Sequence of chain 1.A:
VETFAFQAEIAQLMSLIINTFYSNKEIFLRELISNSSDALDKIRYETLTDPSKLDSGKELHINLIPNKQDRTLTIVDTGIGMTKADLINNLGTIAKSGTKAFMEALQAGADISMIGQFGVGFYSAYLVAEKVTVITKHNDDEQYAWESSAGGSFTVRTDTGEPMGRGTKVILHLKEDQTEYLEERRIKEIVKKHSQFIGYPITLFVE

The protein below binds the small molecule below.
Small molecule (SMILES): CCNC(=O)c1n[nH]c(-c2cc(Cl)c(O)cc2O)c1-c1ccc(OC)cc1

Binding-site contacts:
Ligand atom N5 contacts residue ALA39 of chain 1.A at 3.7 Å.
Ligand atom C26 contacts residue ILE80 of chain 1.A at 3.4 Å (hydrophobic).
Ligand atom O23 contacts residue SER36 of chain 1.A at 3.7 Å.
Ligand atom O9 contacts residue LYS42 of chain 1.A at 3.6 Å.
Ligand atom C20 contacts residue LEU91 of chain 1.A at 3.4 Å (hydrophobic).
Ligand atom O23 contacts residue THR168 of chain 1.A at 3.6 Å.
Ligand atom O24 contacts residue VAL170 of chain 1.A at 3.3 Å.
Ligand atom C26 contacts residue GLY81 of chain 1.A at 3.5 Å.
Ligand atom N10 contacts residue GLY81 of chain 1.A at 2.8 Å (h-bond).
Ligand atom C4 contacts residue ALA39 of chain 1.A at 3.8 Å (hydrophobic).
Ligand atom O24 contacts residue LEU32 of chain 1.A at 3.6 Å.
Ligand atom C11 contacts residue MET82 of chain 1.A at 3.8 Å (hydrophobic).
Ligand atom O21 contacts residue THR93 of chain 1.A at 3.8 Å.
Ligand atom C15 contacts residue ASP77 of chain 1.A at 3.4 Å.
Ligand atom O23 contacts residue ALA39 of chain 1.A at 3.4 Å.
Ligand atom C2 contacts residue MET82 of chain 1.A at 3.8 Å (hydrophobic).
Ligand atom C27 contacts residue ASP86 of chain 1.A at 3.2 Å.
Ligand atom C22 contacts residue ASN35 of chain 1.A at 3.5 Å.
Ligand atom O23 contacts residue ASP77 of chain 1.A at 2.5 Å (salt-bridge).
Ligand atom C19 contacts residue GLY92 of chain 1.A at 3.5 Å.
Ligand atom C8 contacts residue ILE80 of chain 1.A at 3.8 Å (hydrophobic).
Ligand atom N1 contacts residue ALA39 of chain 1.A at 3.7 Å.
Ligand atom C16 contacts residue ASN35 of chain 1.A at 3.6 Å.
Ligand atom C15 contacts residue THR168 of chain 1.A at 3.8 Å.
Ligand atom CL25 contacts residue PHE122 of chain 1.A at 3.2 Å.
Ligand atom N5 contacts residue THR168 of chain 1.A at 3.0 Å (h-bond).
Ligand atom N10 contacts residue ILE80 of chain 1.A at 3.3 Å.
Ligand atom C19 contacts residue LEU91 of chain 1.A at 3.4 Å (hydrophobic).
Ligand atom C2 contacts residue ALA39 of chain 1.A at 3.8 Å (hydrophobic).
Ligand atom N10 contacts residue MET82 of chain 1.A at 3.7 Å.
Ligand atom C17 contacts residue ASN35 of chain 1.A at 3.7 Å.
Ligand atom N5 contacts residue MET82 of chain 1.A at 3.7 Å.
Ligand atom C13 contacts residue ASN35 of chain 1.A at 3.5 Å.
Ligand atom N1 contacts residue MET82 of chain 1.A at 3.5 Å.
Ligand atom CL25 contacts residue ASN35 of chain 1.A at 3.4 Å.
Ligand atom C14 contacts residue SER36 of chain 1.A at 3.7 Å.
Ligand atom C12 contacts residue ASN35 of chain 1.A at 3.8 Å.
Ligand atom N1 contacts residue GLY81 of chain 1.A at 3.2 Å (h-bond).
Ligand atom O24 contacts residue ASN35 of chain 1.A at 3.7 Å.
Ligand atom C14 contacts residue ASP77 of chain 1.A at 3.4 Å.